Binding-site contacts:
Ligand atom C3 contacts residue HIS180 of chain 2.C at 4.4 Å.
Ligand atom P1 contacts residue FE21 of chain 2.H at 3.2 Å.
Ligand atom C1 contacts residue VAL122 of chain 2.C at 4.3 Å (hydrophobic).
Ligand atom C2 contacts residue FE21 of chain 2.H at 3.6 Å.
Ligand atom C2 contacts residue TYR105 of chain 2.C at 3.8 Å (hydrophobic).
Ligand atom O14 contacts residue HIS138 of chain 2.C at 3.1 Å (h-bond).
Ligand atom O6 contacts residue HIS180 of chain 2.C at 3.6 Å (h-bond).
Ligand atom O6 contacts residue LEU144 of chain 2.C at 4.3 Å.
Ligand atom O14 contacts residue GLU142 of chain 2.C at 3.9 Å.
Ligand atom C1 contacts residue LEU144 of chain 2.C at 4.3 Å (hydrophobic).
Ligand atom P1 contacts residue TYR103 of chain 2.C at 4.2 Å.
Ligand atom C2 contacts residue GLU142 of chain 2.C at 4.5 Å.
Ligand atom O14 contacts residue FE21 of chain 2.H at 1.9 Å.
Ligand atom P1 contacts residue ASN135 of chain 2.C at 3.8 Å.
Ligand atom C1 contacts residue GLU142 of chain 2.C at 3.8 Å.
Ligand atom O15 contacts residue TYR105 of chain 2.C at 2.9 Å (h-bond).
Ligand atom O15 contacts residue FE21 of chain 2.H at 4.2 Å.
Ligand atom O6 contacts residue FE21 of chain 2.H at 2.4 Å.
Ligand atom O6 contacts residue PHE182 of chain 2.C at 3.7 Å.
Ligand atom O13 contacts residue ARG97 of chain 2.C at 3.3 Å (salt-bridge).
Ligand atom O14 contacts residue ASN135 of chain 2.C at 3.5 Å (h-bond).
Ligand atom O6 contacts residue GLU142 of chain 2.C at 2.8 Å (salt-bridge).
Ligand atom P1 contacts residue TYR105 of chain 2.C at 3.8 Å.
Ligand atom C2 contacts residue TYR103 of chain 2.C at 3.8 Å (hydrophobic).
Ligand atom O13 contacts residue HIS180 of chain 2.C at 4.4 Å.
Ligand atom C1 contacts residue FE21 of chain 2.H at 4.3 Å.
Ligand atom C3 contacts residue PHE182 of chain 2.C at 3.9 Å (hydrophobic).
Ligand atom O13 contacts residue TYR105 of chain 2.C at 4.2 Å.
Ligand atom O13 contacts residue ASN135 of chain 2.C at 2.9 Å (h-bond).
Ligand atom O13 contacts residue TYR103 of chain 2.C at 3.6 Å.
Ligand atom C1 contacts residue LEU193 of chain 2.C at 4.2 Å (hydrophobic).
Ligand atom C3 contacts residue FE21 of chain 2.H at 3.5 Å.
Ligand atom P1 contacts residue HIS180 of chain 2.C at 4.5 Å.
Ligand atom O13 contacts residue FE21 of chain 2.H at 3.9 Å.
Ligand atom C1 contacts residue TYR103 of chain 2.C at 4.4 Å (hydrophobic).
Ligand atom C3 contacts residue GLU142 of chain 2.C at 3.9 Å.
Ligand atom O14 contacts residue HIS180 of chain 2.C at 3.5 Å (h-bond).
Ligand atom C1 contacts residue PHE182 of chain 2.C at 3.8 Å (hydrophobic).
Ligand atom C3 contacts residue TYR103 of chain 2.C at 4.2 Å (hydrophobic).

Sequence of chain 2.C:
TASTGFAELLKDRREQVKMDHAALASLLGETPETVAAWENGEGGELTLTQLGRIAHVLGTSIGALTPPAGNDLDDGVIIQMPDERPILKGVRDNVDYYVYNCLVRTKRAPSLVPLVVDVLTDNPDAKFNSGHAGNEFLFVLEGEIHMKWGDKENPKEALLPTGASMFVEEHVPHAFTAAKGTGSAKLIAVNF

A protein and the small-molecule ligand that binds it are described below.
Small molecule (SMILES): C[C@H](O)CP(=O)(O)O